Binding-site contacts:
Ligand atom C7 contacts residue GLN332 of chain 1.A at 4.2 Å.
Ligand atom C3 contacts residue ASN355 of chain 1.A at 3.9 Å.
Ligand atom C6 contacts residue SER358 of chain 1.A at 4.2 Å.
Ligand atom C4 contacts residue ASN355 of chain 1.A at 4.2 Å.
Ligand atom C8 contacts residue ASN355 of chain 1.A at 4.4 Å.
Ligand atom O7 contacts residue ASN355 of chain 1.A at 3.5 Å (h-bond).
Ligand atom C1 contacts residue ASN355 of chain 1.A at 1.5 Å.
Ligand atom C1 contacts residue SER358 of chain 1.A at 4.2 Å.
Ligand atom O7 contacts residue GLN332 of chain 1.A at 3.3 Å (h-bond).
Ligand atom O6 contacts residue SER358 of chain 1.A at 3.8 Å.
Ligand atom C5 contacts residue ASN355 of chain 1.A at 3.7 Å.
Ligand atom O5 contacts residue ASN355 of chain 1.A at 2.4 Å (h-bond).
Ligand atom C2 contacts residue ASN355 of chain 1.A at 2.5 Å.
Ligand atom N2 contacts residue ASN355 of chain 1.A at 3.0 Å (h-bond).
Ligand atom O5 contacts residue SER358 of chain 1.A at 3.5 Å.
Ligand atom C7 contacts residue ASN355 of chain 1.A at 3.4 Å.
Ligand atom O5 contacts residue GLN332 of chain 1.A at 4.4 Å.
Ligand atom C1 contacts residue GLN332 of chain 1.A at 4.2 Å.
Ligand atom O5 contacts residue SER357 of chain 1.A at 4.2 Å.

This small molecule binds to this protein.
Small molecule (SMILES): CC(=O)N[C@@H]1[C@@H](O)[C@H](O)[C@@H](CO)O[C@H]1O

Sequence of chain 1.A:
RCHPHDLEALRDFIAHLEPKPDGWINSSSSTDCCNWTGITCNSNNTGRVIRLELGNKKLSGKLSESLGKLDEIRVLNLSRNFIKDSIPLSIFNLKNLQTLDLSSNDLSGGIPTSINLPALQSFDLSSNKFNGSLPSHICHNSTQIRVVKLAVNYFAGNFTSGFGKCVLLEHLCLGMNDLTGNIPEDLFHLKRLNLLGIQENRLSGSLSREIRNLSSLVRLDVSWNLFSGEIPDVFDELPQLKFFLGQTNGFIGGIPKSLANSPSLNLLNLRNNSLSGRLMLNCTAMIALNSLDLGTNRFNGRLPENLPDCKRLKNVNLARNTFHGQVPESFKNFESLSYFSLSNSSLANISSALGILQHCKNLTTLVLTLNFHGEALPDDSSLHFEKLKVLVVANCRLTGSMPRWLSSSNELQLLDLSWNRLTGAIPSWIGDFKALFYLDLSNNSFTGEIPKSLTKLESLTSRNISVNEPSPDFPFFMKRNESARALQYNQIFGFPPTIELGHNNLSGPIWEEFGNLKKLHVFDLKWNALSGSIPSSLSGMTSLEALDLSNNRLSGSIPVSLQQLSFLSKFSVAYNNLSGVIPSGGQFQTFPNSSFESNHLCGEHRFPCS